Binding-site contacts:
Ligand atom C6 contacts residue SER343 of chain 1.J at 3.0 Å.
Ligand atom C1 contacts residue LYS191 of chain 1.J at 4.1 Å.
Ligand atom C5 contacts residue SER343 of chain 1.J at 3.7 Å.
Ligand atom O6 contacts residue LYS191 of chain 1.J at 4.5 Å.
Ligand atom C1 contacts residue SER343 of chain 1.J at 2.3 Å.
Ligand atom O8 contacts residue SER343 of chain 1.J at 4.5 Å.
Ligand atom O8 contacts residue LYS191 of chain 1.J at 4.5 Å.
Ligand atom C2 contacts residue GLY344 of chain 1.J at 4.5 Å.
Ligand atom C3 contacts residue GLY344 of chain 1.J at 4.1 Å.
Ligand atom C4 contacts residue SER343 of chain 1.J at 3.3 Å.
Ligand atom O1B contacts residue SER343 of chain 1.J at 3.5 Å (h-bond).
Ligand atom O6 contacts residue SER343 of chain 1.J at 2.2 Å (h-bond).
Ligand atom C7 contacts residue SER343 of chain 1.J at 4.3 Å.
Ligand atom O1A contacts residue LYS191 of chain 1.J at 3.4 Å.
Ligand atom C3 contacts residue SER343 of chain 1.J at 2.6 Å.
Ligand atom C2 contacts residue SER343 of chain 1.J at 1.4 Å.
Ligand atom O1A contacts residue SER343 of chain 1.J at 2.5 Å (h-bond).
Ligand atom O1B contacts residue LYS191 of chain 1.J at 4.0 Å.

Sequence of chain 1.J:
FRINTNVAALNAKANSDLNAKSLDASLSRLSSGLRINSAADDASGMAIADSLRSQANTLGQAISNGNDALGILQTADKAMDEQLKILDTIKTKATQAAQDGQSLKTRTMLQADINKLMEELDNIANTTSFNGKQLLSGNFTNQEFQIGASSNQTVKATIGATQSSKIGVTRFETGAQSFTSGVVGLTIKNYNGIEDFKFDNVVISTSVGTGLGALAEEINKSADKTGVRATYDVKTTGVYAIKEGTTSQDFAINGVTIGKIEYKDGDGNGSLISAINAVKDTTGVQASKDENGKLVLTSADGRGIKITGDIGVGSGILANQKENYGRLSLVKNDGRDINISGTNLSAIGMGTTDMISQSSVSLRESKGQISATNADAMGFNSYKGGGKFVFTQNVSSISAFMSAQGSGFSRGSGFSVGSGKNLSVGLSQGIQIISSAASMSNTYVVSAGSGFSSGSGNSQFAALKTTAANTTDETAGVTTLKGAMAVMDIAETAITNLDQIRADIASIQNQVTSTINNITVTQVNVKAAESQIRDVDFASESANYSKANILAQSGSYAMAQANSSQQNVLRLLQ

A protein and the small-molecule ligand that binds it are described below.
Small molecule (SMILES): C[C@H](O)[C@H](N)[C@@H]1O[C@](O)(C(=O)O)C[C@H](O)[C@@H]1N